Binding-site contacts:
Ligand atom C2 contacts residue ASP346 of chain 1.B at 4.3 Å.
Ligand atom O3 contacts residue MET348 of chain 1.B at 4.4 Å.
Ligand atom O6 contacts residue VAL347 of chain 1.B at 3.7 Å.
Ligand atom C5 contacts residue TRP314 of chain 1.B at 4.4 Å (hydrophobic).
Ligand atom C1 contacts residue TRP77 of chain 1.B at 3.6 Å (hydrophobic).
Ligand atom C6 contacts residue ASP346 of chain 1.B at 3.8 Å.
Ligand atom O3 contacts residue TRP77 of chain 1.B at 3.8 Å.
Ligand atom O2 contacts residue ASP346 of chain 1.B at 3.7 Å.
Ligand atom O3 contacts residue ASP346 of chain 1.B at 2.7 Å (salt-bridge).
Ligand atom C4 contacts residue ASP346 of chain 1.B at 3.2 Å.
Ligand atom C3 contacts residue ASP346 of chain 1.B at 3.5 Å.
Ligand atom O2 contacts residue TYR449 of chain 1.B at 4.1 Å.
Ligand atom O1 contacts residue MET426 of chain 1.B at 4.5 Å.
Ligand atom O3 contacts residue TRP343 of chain 1.B at 4.2 Å.
Ligand atom O3 contacts residue LYS75 of chain 1.B at 2.8 Å (salt-bridge).
Ligand atom C6 contacts residue THR342 of chain 1.B at 3.4 Å.
Ligand atom C1 contacts residue MET426 of chain 1.B at 4.0 Å (hydrophobic).
Ligand atom O1 contacts residue GAL1 of chain 1.F at 4.0 Å.
Ligand atom O4 contacts residue MET348 of chain 1.B at 3.6 Å.
Ligand atom C3 contacts residue TRP77 of chain 1.B at 4.4 Å (hydrophobic).
Ligand atom C1 contacts residue ASP346 of chain 1.B at 4.4 Å.
Ligand atom C3 contacts residue LYS75 of chain 1.B at 3.8 Å.
Ligand atom C5 contacts residue ASP346 of chain 1.B at 3.6 Å.
Ligand atom O6 contacts residue TRP343 of chain 1.B at 4.3 Å.
Ligand atom O4 contacts residue ASP340 of chain 1.B at 3.5 Å (salt-bridge).
Ligand atom O4 contacts residue ASP346 of chain 1.B at 2.6 Å (salt-bridge).
Ligand atom C4 contacts residue THR342 of chain 1.B at 3.5 Å.
Ligand atom O6 contacts residue THR342 of chain 1.B at 2.8 Å (h-bond).
Ligand atom O2 contacts residue LYS75 of chain 1.B at 3.5 Å (salt-bridge).
Ligand atom C5 contacts residue ASP346 of chain 1.B at 4.4 Å.
Ligand atom O4 contacts residue VAL347 of chain 1.B at 3.8 Å.
Ligand atom C3 contacts residue TRP314 of chain 1.B at 4.1 Å (hydrophobic).
Ligand atom C2 contacts residue TRP77 of chain 1.B at 4.5 Å (hydrophobic).
Ligand atom O4 contacts residue THR342 of chain 1.B at 2.4 Å (h-bond).
Ligand atom C5 contacts residue THR342 of chain 1.B at 3.8 Å.
Ligand atom O6 contacts residue ASP346 of chain 1.B at 3.0 Å (salt-bridge).
Ligand atom O5 contacts residue ASP346 of chain 1.B at 3.8 Å.
Ligand atom C2 contacts residue LYS75 of chain 1.B at 4.1 Å.

This small molecule binds to this protein.
Small molecule (SMILES): OC[C@H]1O[C@@](CO)(O[C@H]2O[C@H](CO)[C@@H](O)[C@H](O)[C@H]2O)[C@@H](O)[C@@H]1O

Sequence of chain 1.B:
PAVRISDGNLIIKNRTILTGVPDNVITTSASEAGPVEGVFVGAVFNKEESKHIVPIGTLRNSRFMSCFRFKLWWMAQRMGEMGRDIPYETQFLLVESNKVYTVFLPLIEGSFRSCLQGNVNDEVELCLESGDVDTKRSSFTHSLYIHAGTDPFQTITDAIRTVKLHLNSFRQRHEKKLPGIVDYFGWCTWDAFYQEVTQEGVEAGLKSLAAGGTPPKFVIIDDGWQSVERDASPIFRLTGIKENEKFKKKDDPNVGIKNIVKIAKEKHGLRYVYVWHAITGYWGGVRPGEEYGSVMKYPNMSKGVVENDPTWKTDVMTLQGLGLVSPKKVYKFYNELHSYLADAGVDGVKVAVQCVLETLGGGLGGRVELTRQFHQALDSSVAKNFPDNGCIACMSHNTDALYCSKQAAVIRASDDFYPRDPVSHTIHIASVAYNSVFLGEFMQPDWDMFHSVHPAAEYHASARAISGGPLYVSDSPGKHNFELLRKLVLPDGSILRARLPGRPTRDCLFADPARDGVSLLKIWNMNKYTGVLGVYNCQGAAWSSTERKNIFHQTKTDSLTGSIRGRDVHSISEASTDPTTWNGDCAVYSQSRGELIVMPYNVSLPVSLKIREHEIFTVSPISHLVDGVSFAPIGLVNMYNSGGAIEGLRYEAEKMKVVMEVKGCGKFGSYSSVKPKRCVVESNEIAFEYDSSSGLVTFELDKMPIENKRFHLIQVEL